Sequence of chain 4.A:
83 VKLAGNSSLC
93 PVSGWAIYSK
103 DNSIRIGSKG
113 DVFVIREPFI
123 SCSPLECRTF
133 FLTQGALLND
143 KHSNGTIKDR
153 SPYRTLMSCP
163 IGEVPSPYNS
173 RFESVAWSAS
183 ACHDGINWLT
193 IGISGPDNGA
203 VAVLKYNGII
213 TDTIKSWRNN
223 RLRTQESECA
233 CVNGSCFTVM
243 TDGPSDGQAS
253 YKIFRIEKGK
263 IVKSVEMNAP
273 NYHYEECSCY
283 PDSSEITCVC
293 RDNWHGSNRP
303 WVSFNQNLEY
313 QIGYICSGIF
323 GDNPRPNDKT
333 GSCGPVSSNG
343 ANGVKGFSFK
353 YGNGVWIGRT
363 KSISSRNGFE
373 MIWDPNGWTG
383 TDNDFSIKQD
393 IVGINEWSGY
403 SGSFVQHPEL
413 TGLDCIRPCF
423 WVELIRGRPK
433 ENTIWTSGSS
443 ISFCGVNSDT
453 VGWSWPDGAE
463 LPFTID

This small molecule binds to this protein.
Small molecule (SMILES): CC(=O)N[C@@H]1[C@@H](O)[C@H](O)[C@@H](CO)O[C@H]1O

Binding-site contacts:
Ligand atom C8 contacts residue GLN308 of chain 4.A at 3.9 Å.
Ligand atom O7 contacts residue ASN235 of chain 4.A at 3.2 Å.
Ligand atom O7 contacts residue SER286 of chain 4.A at 4.2 Å.
Ligand atom O7 contacts residue GLN308 of chain 4.A at 2.9 Å (h-bond).
Ligand atom O5 contacts residue ASN235 of chain 4.A at 2.5 Å (h-bond).
Ligand atom C2 contacts residue ASN235 of chain 4.A at 1.8 Å.
Ligand atom C7 contacts residue GLN308 of chain 4.A at 3.3 Å.
Ligand atom C4 contacts residue ASN235 of chain 4.A at 3.9 Å.
Ligand atom O3 contacts residue ASN235 of chain 4.A at 4.1 Å.
Ligand atom C5 contacts residue ASN235 of chain 4.A at 3.7 Å.
Ligand atom C1 contacts residue ASN235 of chain 4.A at 1.5 Å.
Ligand atom C8 contacts residue ASN235 of chain 4.A at 3.8 Å.
Ligand atom N2 contacts residue ASN235 of chain 4.A at 1.4 Å (h-bond).
Ligand atom C3 contacts residue ASN235 of chain 4.A at 3.0 Å.
Ligand atom O7 contacts residue VAL234 of chain 4.A at 4.1 Å.
Ligand atom N2 contacts residue GLN308 of chain 4.A at 3.7 Å.
Ligand atom C7 contacts residue ASN235 of chain 4.A at 2.7 Å.
Ligand atom O5 contacts residue LYS84 of chain 4.A at 4.4 Å.